Binding-site contacts:
Ligand atom N2 contacts residue ASN56 of chain 1.A at 2.9 Å (h-bond).
Ligand atom O5 contacts residue ASN56 of chain 1.A at 2.4 Å (h-bond).
Ligand atom C8 contacts residue GLU55 of chain 1.A at 3.9 Å.
Ligand atom C1 contacts residue ASN56 of chain 1.A at 1.4 Å.
Ligand atom C7 contacts residue ASN56 of chain 1.A at 3.9 Å.
Ligand atom C8 contacts residue SER18 of chain 1.F at 4.1 Å.
Ligand atom C3 contacts residue ASN56 of chain 1.A at 3.8 Å.
Ligand atom C5 contacts residue ASN56 of chain 1.A at 3.7 Å.
Ligand atom O7 contacts residue ASN56 of chain 1.A at 4.5 Å.
Ligand atom C4 contacts residue ASN56 of chain 1.A at 4.2 Å.
Ligand atom C2 contacts residue ASN56 of chain 1.A at 2.5 Å.
Ligand atom N2 contacts residue GLU55 of chain 1.A at 4.3 Å.

Sequence of chain 1.A:
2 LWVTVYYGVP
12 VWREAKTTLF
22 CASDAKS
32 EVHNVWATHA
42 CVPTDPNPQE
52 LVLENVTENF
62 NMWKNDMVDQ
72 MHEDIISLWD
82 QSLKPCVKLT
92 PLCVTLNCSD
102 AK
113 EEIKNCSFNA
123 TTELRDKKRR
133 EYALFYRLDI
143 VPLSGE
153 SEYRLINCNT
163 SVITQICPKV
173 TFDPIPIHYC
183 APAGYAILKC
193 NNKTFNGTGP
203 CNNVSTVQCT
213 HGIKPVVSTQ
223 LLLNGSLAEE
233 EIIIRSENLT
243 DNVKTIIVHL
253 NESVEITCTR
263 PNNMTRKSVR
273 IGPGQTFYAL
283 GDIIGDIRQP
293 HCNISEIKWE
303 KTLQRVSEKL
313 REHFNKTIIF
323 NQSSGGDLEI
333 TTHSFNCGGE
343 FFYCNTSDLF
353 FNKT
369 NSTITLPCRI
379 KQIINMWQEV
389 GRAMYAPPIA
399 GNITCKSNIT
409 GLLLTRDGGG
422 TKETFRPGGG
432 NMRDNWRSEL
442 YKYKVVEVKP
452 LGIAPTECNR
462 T

The small molecule below binds the protein below.
Small molecule (SMILES): CC(=O)N[C@@H]1[C@@H](O)[C@H](O)[C@@H](CO)O[C@H]1O

Sequence of chain 1.F:
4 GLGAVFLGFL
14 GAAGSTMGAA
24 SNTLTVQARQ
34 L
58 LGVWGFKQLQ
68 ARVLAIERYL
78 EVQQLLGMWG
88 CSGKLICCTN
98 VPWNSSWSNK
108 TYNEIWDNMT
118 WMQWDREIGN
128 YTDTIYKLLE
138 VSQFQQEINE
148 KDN